The protein below binds the small molecule below.
Small molecule (SMILES): CC(=O)N[C@@H]1[C@@H](O)[C@H](O)[C@@H](CO)O[C@H]1O

Sequence of chain 1.D:
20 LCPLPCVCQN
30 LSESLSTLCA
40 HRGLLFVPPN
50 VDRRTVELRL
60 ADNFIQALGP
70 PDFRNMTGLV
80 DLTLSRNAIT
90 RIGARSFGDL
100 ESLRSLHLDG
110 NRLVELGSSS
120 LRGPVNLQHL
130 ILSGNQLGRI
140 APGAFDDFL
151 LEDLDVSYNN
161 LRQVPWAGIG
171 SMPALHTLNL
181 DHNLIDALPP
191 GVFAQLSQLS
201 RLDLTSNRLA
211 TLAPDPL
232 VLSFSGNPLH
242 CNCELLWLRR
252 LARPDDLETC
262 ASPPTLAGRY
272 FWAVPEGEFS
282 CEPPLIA

Binding-site contacts:
Ligand atom O6 contacts residue ARG53 of chain 1.D at 4.3 Å.
Ligand atom C7 contacts residue ASN29 of chain 1.D at 3.7 Å.
Ligand atom O6 contacts residue LEU34 of chain 1.D at 4.2 Å.
Ligand atom O5 contacts residue GLU32 of chain 1.D at 4.3 Å.
Ligand atom O7 contacts residue GLU32 of chain 1.D at 3.5 Å (salt-bridge).
Ligand atom C5 contacts residue ASN29 of chain 1.D at 3.6 Å.
Ligand atom O5 contacts residue ASN29 of chain 1.D at 2.4 Å (h-bond).
Ligand atom C4 contacts residue GLU32 of chain 1.D at 4.2 Å.
Ligand atom C2 contacts residue ASN29 of chain 1.D at 2.5 Å.
Ligand atom C1 contacts residue ASN29 of chain 1.D at 1.4 Å.
Ligand atom O7 contacts residue SER31 of chain 1.D at 3.6 Å.
Ligand atom C3 contacts residue ASN29 of chain 1.D at 3.7 Å.
Ligand atom O7 contacts residue ASN29 of chain 1.D at 4.2 Å.
Ligand atom C4 contacts residue ASN29 of chain 1.D at 4.2 Å.
Ligand atom C7 contacts residue GLU32 of chain 1.D at 4.5 Å.
Ligand atom N2 contacts residue ASN29 of chain 1.D at 2.8 Å (h-bond).
Ligand atom C2 contacts residue GLU32 of chain 1.D at 4.1 Å.